Binding-site contacts:
Ligand atom C13 contacts residue LEU111 of chain 1.B at 3.7 Å (hydrophobic).
Ligand atom CL2 contacts residue ALA109 of chain 2.B at 3.6 Å.
Ligand atom CL1 contacts residue IWW1 of chain 2.D at 0.4 Å.
Ligand atom B01 contacts residue LEU111 of chain 2.B at 3.5 Å.
Ligand atom C01 contacts residue IWW1 of chain 2.D at 1.7 Å.
Ligand atom C12 contacts residue SER118 of chain 1.B at 2.7 Å.
Ligand atom C06 contacts residue LYS16 of chain 2.B at 3.6 Å.
Ligand atom C08 contacts residue IWW1 of chain 2.D at 1.1 Å.
Ligand atom C04 contacts residue IWW1 of chain 2.D at 0.6 Å.
Ligand atom B01 contacts residue IWW1 of chain 2.D at 1.8 Å.
Ligand atom C05 contacts residue IWW1 of chain 2.D at 0.9 Å.
Ligand atom C13 contacts residue IWW1 of chain 2.D at 1.2 Å.
Ligand atom C09 contacts residue IWW1 of chain 2.D at 0.5 Å.
Ligand atom O03 contacts residue LYS16 of chain 2.B at 3.7 Å.
Ligand atom B02 contacts residue IWW1 of chain 2.D at 2.9 Å.
Ligand atom O03 contacts residue IWW1 of chain 2.D at 3.2 Å (h-bond).
Ligand atom C10 contacts residue IWW1 of chain 2.D at 0.8 Å.
Ligand atom C07 contacts residue IWW1 of chain 2.D at 0.5 Å.
Ligand atom C13 contacts residue SER118 of chain 1.B at 3.2 Å.
Ligand atom C01 contacts residue LYS16 of chain 2.B at 3.6 Å.
Ligand atom O04 contacts residue THR107 of chain 2.B at 3.7 Å.
Ligand atom C02 contacts residue IWW1 of chain 2.D at 0.4 Å.
Ligand atom C12 contacts residue IWW1 of chain 2.D at 0.6 Å.
Ligand atom O04 contacts residue IWW1 of chain 2.D at 3.5 Å.
Ligand atom C03 contacts residue LEU18 of chain 1.B at 3.4 Å (hydrophobic).
Ligand atom O02 contacts residue IWW1 of chain 2.D at 0.9 Å (h-bond).
Ligand atom C06 contacts residue IWW1 of chain 2.D at 0.3 Å.
Ligand atom O02 contacts residue SER118 of chain 1.B at 2.4 Å (h-bond).
Ligand atom C11 contacts residue LEU111 of chain 2.B at 3.7 Å (hydrophobic).
Ligand atom B01 contacts residue SER118 of chain 1.B at 1.4 Å.
Ligand atom C06 contacts residue LYS16 of chain 1.B at 3.7 Å.
Ligand atom O02 contacts residue SER118 of chain 2.B at 2.7 Å (h-bond).
Ligand atom C03 contacts residue IWW1 of chain 2.D at 1.0 Å.
Ligand atom C14 contacts residue IWW1 of chain 2.D at 0.8 Å.
Ligand atom C11 contacts residue IWW1 of chain 2.D at 0.6 Å.
Ligand atom C11 contacts residue SER118 of chain 2.B at 3.2 Å.
Ligand atom C01 contacts residue LYS16 of chain 1.B at 3.7 Å.
Ligand atom C12 contacts residue LEU111 of chain 2.B at 3.5 Å (hydrophobic).
Ligand atom C03 contacts residue ALA109 of chain 2.B at 3.6 Å (hydrophobic).
Ligand atom CL2 contacts residue IWW1 of chain 2.D at 1.2 Å.

Sequence of chain 1.B:
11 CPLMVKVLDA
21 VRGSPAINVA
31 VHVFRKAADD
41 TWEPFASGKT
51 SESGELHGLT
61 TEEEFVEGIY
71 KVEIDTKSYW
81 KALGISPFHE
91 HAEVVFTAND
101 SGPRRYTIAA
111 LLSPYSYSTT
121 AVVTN

The protein below binds the small molecule below.
Small molecule (SMILES): OB(O)c1ccc(/C=C/c2ccc(B(O)O)cc2Cl)c(Cl)c1

Sequence of chain 2.B:
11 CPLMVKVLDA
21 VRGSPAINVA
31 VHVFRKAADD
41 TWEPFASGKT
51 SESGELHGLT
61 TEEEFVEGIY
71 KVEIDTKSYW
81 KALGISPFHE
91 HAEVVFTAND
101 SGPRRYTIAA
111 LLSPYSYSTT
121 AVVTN